A small-molecule ligand and the protein it binds are described below.
Small molecule (SMILES): N[C@@H]1NCNN1

Binding-site contacts:
Ligand atom N01 contacts residue VAL178 of chain 2.B at 3.6 Å (h-bond).
Ligand atom N05 contacts residue SO41 of chain 2.BA at 3.7 Å.
Ligand atom C02 contacts residue ARG20 of chain 2.B at 3.5 Å.
Ligand atom N05 contacts residue ARG20 of chain 2.B at 3.8 Å.
Ligand atom N01 contacts residue GLY179 of chain 2.B at 2.9 Å (h-bond).
Ligand atom N01 contacts residue LYS181 of chain 2.B at 4.0 Å.
Ligand atom N03 contacts residue ARG20 of chain 2.B at 3.5 Å.
Ligand atom N06 contacts residue SO41 of chain 2.BA at 4.5 Å.
Ligand atom N06 contacts residue ARG20 of chain 2.B at 3.8 Å.
Ligand atom C04 contacts residue SO41 of chain 2.BA at 4.0 Å.
Ligand atom N06 contacts residue GLY179 of chain 2.B at 4.0 Å.
Ligand atom N05 contacts residue THR180 of chain 2.B at 4.2 Å.
Ligand atom N06 contacts residue THR180 of chain 2.B at 3.5 Å.
Ligand atom N01 contacts residue ARG20 of chain 2.B at 4.1 Å.
Ligand atom C04 contacts residue ARG20 of chain 2.B at 3.3 Å.
Ligand atom C04 contacts residue LYS181 of chain 2.B at 3.8 Å.
Ligand atom C02 contacts residue THR180 of chain 2.B at 4.0 Å.
Ligand atom N06 contacts residue LYS181 of chain 2.B at 2.9 Å (salt-bridge).
Ligand atom N01 contacts residue THR180 of chain 2.B at 4.1 Å.
Ligand atom C02 contacts residue LYS181 of chain 2.B at 3.9 Å.
Ligand atom N05 contacts residue LYS181 of chain 2.B at 3.5 Å.
Ligand atom N03 contacts residue LYS181 of chain 2.B at 3.7 Å.
Ligand atom C02 contacts residue GLY179 of chain 2.B at 3.8 Å.

Sequence of chain 2.B:
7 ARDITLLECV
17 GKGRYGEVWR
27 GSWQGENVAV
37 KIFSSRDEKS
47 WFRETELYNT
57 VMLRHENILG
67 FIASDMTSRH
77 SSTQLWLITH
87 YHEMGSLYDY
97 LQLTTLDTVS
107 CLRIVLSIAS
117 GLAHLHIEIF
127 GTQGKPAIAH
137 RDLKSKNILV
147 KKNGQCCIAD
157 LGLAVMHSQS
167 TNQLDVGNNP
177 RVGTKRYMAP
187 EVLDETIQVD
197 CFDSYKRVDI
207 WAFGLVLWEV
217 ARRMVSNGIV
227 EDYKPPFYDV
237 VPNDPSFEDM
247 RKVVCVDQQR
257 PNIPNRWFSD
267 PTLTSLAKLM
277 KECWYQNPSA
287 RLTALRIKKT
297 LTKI